Sequence of chain 1.A:
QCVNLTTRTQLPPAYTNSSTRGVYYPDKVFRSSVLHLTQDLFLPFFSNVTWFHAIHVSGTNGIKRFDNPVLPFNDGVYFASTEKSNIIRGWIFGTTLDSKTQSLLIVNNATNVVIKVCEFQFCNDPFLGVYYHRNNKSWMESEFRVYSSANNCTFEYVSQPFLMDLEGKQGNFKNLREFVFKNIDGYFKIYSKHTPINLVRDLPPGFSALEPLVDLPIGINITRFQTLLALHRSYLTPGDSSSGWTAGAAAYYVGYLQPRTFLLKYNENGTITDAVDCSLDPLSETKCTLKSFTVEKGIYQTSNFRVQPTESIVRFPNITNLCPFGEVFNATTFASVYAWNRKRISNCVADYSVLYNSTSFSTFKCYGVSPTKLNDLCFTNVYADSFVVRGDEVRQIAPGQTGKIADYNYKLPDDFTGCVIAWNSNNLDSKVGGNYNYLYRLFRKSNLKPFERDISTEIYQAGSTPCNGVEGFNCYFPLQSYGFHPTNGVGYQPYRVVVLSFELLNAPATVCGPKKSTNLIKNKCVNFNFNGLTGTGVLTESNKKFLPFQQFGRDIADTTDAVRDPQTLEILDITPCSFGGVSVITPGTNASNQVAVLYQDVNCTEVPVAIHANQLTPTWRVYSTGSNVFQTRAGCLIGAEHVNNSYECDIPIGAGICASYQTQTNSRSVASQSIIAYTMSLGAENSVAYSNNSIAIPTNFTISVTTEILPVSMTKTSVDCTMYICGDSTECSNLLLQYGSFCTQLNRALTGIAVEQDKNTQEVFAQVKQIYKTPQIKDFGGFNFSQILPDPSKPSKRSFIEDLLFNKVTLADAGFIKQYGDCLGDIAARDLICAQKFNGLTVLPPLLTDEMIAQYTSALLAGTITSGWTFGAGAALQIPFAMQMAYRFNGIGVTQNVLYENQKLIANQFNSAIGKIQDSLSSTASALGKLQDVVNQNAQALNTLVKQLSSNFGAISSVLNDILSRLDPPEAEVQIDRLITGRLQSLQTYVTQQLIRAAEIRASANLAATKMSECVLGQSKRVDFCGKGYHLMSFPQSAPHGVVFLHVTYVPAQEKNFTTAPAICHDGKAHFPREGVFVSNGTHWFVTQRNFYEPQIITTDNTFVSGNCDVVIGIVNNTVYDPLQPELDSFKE

Binding-site contacts:
Ligand atom C3 contacts residue GLN580 of chain 1.A at 3.7 Å.
Ligand atom C8 contacts residue ASN331 of chain 1.A at 4.3 Å.
Ligand atom C4 contacts residue ASN331 of chain 1.A at 4.2 Å.
Ligand atom C1 contacts residue ASN331 of chain 1.A at 1.4 Å.
Ligand atom O6 contacts residue ASN331 of chain 1.A at 4.1 Å.
Ligand atom O7 contacts residue ASN331 of chain 1.A at 2.9 Å (h-bond).
Ligand atom O3 contacts residue GLN580 of chain 1.A at 4.0 Å.
Ligand atom C5 contacts residue ASN331 of chain 1.A at 3.7 Å.
Ligand atom C8 contacts residue GLN580 of chain 1.A at 3.6 Å.
Ligand atom C1 contacts residue GLN580 of chain 1.A at 4.3 Å.
Ligand atom C6 contacts residue ASN331 of chain 1.A at 4.5 Å.
Ligand atom O5 contacts residue ASN331 of chain 1.A at 2.4 Å (h-bond).
Ligand atom C8 contacts residue PRO579 of chain 1.A at 4.5 Å (hydrophobic).
Ligand atom C2 contacts residue GLN580 of chain 1.A at 3.8 Å.
Ligand atom C7 contacts residue GLN580 of chain 1.A at 3.7 Å.
Ligand atom C3 contacts residue ASN331 of chain 1.A at 3.8 Å.
Ligand atom C7 contacts residue ASN331 of chain 1.A at 3.1 Å.
Ligand atom C2 contacts residue ASN331 of chain 1.A at 2.5 Å.
Ligand atom N2 contacts residue GLN580 of chain 1.A at 2.9 Å (h-bond).
Ligand atom N2 contacts residue ASN331 of chain 1.A at 2.9 Å (h-bond).

A protein and the small-molecule ligand that binds it are described below.
Small molecule (SMILES): CC(=O)N[C@H]1[C@H](O[C@H]2[C@H](O)[C@@H](NC(C)=O)CO[C@@H]2CO)O[C@H](CO)[C@@H](O)[C@@H]1O